A small-molecule ligand and the protein it binds are described below.
Small molecule (SMILES): C[C@H](CCC(=O)O)[C@H]1CC[C@H]2[C@@H]3CC[C@@H]4CC(=O)CC[C@]4(C)[C@H]3CC[C@]12C

Binding-site contacts:
Ligand atom C19 contacts residue ILE154 of chain 1.A at 3.8 Å (hydrophobic).
Ligand atom C22 contacts residue SER119 of chain 1.A at 3.3 Å.
Ligand atom C4 contacts residue VAL78 of chain 1.A at 3.8 Å (hydrophobic).
Ligand atom C23 contacts residue TRP130 of chain 1.A at 3.8 Å (hydrophobic).
Ligand atom C19 contacts residue VAL144 of chain 1.A at 3.6 Å (hydrophobic).
Ligand atom OT1 contacts residue SER119 of chain 1.A at 3.6 Å.
Ligand atom C20 contacts residue TRP130 of chain 1.A at 3.9 Å (hydrophobic).
Ligand atom C20 contacts residue SER119 of chain 1.A at 4.0 Å.
Ligand atom C16 contacts residue SER119 of chain 1.A at 3.6 Å.
Ligand atom C24 contacts residue TYR38 of chain 1.A at 3.5 Å (hydrophobic).
Ligand atom C10 contacts residue HIS149 of chain 1.A at 4.0 Å.
Ligand atom C24 contacts residue SER119 of chain 1.A at 3.6 Å.
Ligand atom C2 contacts residue LEU74 of chain 1.A at 4.0 Å (hydrophobic).
Ligand atom C18 contacts residue TRP130 of chain 1.A at 3.8 Å (hydrophobic).
Ligand atom C3 contacts residue HIS149 of chain 1.A at 3.5 Å.
Ligand atom C1 contacts residue ALA147 of chain 1.A at 3.9 Å (hydrophobic).
Ligand atom C3 contacts residue VAL78 of chain 1.A at 3.9 Å (hydrophobic).
Ligand atom C2 contacts residue VAL78 of chain 1.A at 3.9 Å (hydrophobic).
Ligand atom C11 contacts residue LEU74 of chain 1.A at 4.0 Å (hydrophobic).
Ligand atom C16 contacts residue ILE115 of chain 1.A at 3.7 Å (hydrophobic).
Ligand atom C6 contacts residue HIS241 of chain 1.A at 3.8 Å.
Ligand atom OT2 contacts residue TYR38 of chain 1.A at 3.8 Å.
Ligand atom OT1 contacts residue TYR38 of chain 1.A at 2.4 Å (h-bond).
Ligand atom C1 contacts residue HIS149 of chain 1.A at 3.5 Å.
Ligand atom C23 contacts residue CYS132 of chain 1.A at 3.8 Å (hydrophobic).
Ligand atom OT1 contacts residue TYR42 of chain 1.A at 3.9 Å.
Ligand atom C23 contacts residue SER119 of chain 1.A at 3.6 Å.
Ligand atom OT2 contacts residue SER119 of chain 1.A at 3.9 Å.
Ligand atom C21 contacts residue TYR139 of chain 1.A at 3.7 Å (hydrophobic).
Ligand atom C4 contacts residue HIS241 of chain 1.A at 3.9 Å.
Ligand atom O3 contacts residue HIS149 of chain 1.A at 3.4 Å (h-bond).
Ligand atom C4 contacts residue HIS149 of chain 1.A at 3.9 Å.
Ligand atom C23 contacts residue SER122 of chain 1.A at 3.2 Å.
Ligand atom C24 contacts residue SER122 of chain 1.A at 3.4 Å.
Ligand atom C18 contacts residue VAL144 of chain 1.A at 3.8 Å (hydrophobic).
Ligand atom C19 contacts residue HIS149 of chain 1.A at 3.9 Å.
Ligand atom C7 contacts residue ILE112 of chain 1.A at 3.8 Å (hydrophobic).
Ligand atom C6 contacts residue LEU153 of chain 1.A at 3.8 Å (hydrophobic).
Ligand atom C5 contacts residue HIS149 of chain 1.A at 3.7 Å.
Ligand atom OT1 contacts residue SER122 of chain 1.A at 2.8 Å (h-bond).

Sequence of chain 1.A:
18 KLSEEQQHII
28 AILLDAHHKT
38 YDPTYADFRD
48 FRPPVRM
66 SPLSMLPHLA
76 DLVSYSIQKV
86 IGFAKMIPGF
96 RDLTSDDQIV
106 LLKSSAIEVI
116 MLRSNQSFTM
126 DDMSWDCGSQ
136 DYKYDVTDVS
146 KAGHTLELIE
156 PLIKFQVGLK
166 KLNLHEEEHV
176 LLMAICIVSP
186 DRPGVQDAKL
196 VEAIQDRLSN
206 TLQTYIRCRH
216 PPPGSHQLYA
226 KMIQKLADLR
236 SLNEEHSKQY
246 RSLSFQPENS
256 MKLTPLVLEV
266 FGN